Sequence of chain 1.A:
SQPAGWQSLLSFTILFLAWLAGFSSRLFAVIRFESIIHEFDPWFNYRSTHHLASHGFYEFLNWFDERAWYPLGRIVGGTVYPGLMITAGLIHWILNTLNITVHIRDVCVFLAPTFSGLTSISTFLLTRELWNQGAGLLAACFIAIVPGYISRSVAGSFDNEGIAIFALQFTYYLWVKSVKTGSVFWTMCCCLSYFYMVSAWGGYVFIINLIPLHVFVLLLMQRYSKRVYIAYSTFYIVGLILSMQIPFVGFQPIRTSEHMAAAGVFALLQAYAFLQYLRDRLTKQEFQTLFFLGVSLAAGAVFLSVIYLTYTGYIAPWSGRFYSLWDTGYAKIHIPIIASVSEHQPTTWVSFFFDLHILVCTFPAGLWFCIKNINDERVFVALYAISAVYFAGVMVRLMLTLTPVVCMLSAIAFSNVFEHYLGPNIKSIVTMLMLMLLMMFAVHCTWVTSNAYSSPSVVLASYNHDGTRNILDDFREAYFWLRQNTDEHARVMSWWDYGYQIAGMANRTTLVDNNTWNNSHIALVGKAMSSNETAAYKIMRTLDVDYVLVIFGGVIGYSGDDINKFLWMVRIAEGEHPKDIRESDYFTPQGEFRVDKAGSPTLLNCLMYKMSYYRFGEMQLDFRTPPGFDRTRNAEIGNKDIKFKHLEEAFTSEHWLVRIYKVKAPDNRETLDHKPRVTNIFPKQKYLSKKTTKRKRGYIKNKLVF

Binding-site contacts:
Ligand atom C11 contacts residue ARG294 of chain 1.E at 3.5 Å.
Ligand atom C38 contacts residue LEU72 of chain 1.C at 4.0 Å (hydrophobic).
Ligand atom C13 contacts residue ASP168 of chain 1.A at 4.1 Å.
Ligand atom C32 contacts residue VAL75 of chain 1.C at 3.9 Å (hydrophobic).
Ligand atom O22 contacts residue TYR400 of chain 1.E at 2.4 Å (h-bond).
Ligand atom C31 contacts residue EGY1 of chain 1.O at 4.0 Å.
Ligand atom C13 contacts residue EGY1 of chain 1.O at 2.8 Å.
Ligand atom C12 contacts residue ARG294 of chain 1.E at 3.1 Å.
Ligand atom C2D contacts residue LEU160 of chain 1.A at 4.3 Å (hydrophobic).
Ligand atom C33 contacts residue VAL75 of chain 1.C at 3.5 Å (hydrophobic).
Ligand atom C25 contacts residue EGY1 of chain 1.O at 3.9 Å.
Ligand atom C14 contacts residue EGY1 of chain 1.O at 3.3 Å.
Ligand atom C22 contacts residue EGY1 of chain 1.O at 4.2 Å.
Ligand atom C3 contacts residue ILE77 of chain 1.C at 4.2 Å (hydrophobic).
Ligand atom C13 contacts residue SER97 of chain 1.A at 3.9 Å.
Ligand atom C12 contacts residue EGY1 of chain 1.O at 3.6 Å.
Ligand atom C21 contacts residue TYR400 of chain 1.E at 3.4 Å (hydrophobic).
Ligand atom C23 contacts residue TYR400 of chain 1.E at 3.5 Å (hydrophobic).
Ligand atom C27 contacts residue EGY1 of chain 1.O at 4.2 Å.
Ligand atom C15 contacts residue ASP168 of chain 1.A at 3.9 Å.
Ligand atom C37 contacts residue EGY1 of chain 1.X at 4.0 Å.
Ligand atom C32 contacts residue EGY1 of chain 1.O at 4.0 Å.
Ligand atom O32 contacts residue EGY1 of chain 1.O at 4.1 Å.
Ligand atom C39 contacts residue EGY1 of chain 1.X at 4.0 Å.
Ligand atom C31 contacts residue VAL75 of chain 1.C at 4.2 Å (hydrophobic).
Ligand atom C15 contacts residue ARG294 of chain 1.E at 3.9 Å.
Ligand atom C2E contacts residue LEU160 of chain 1.A at 3.9 Å (hydrophobic).
Ligand atom N contacts residue EGY1 of chain 1.O at 3.6 Å (h-bond).
Ligand atom C24 contacts residue TYR400 of chain 1.E at 3.8 Å (hydrophobic).
Ligand atom C14 contacts residue ASP168 of chain 1.A at 3.6 Å.
Ligand atom O32 contacts residue VAL75 of chain 1.C at 4.3 Å.
Ligand atom N contacts residue ARG294 of chain 1.E at 3.6 Å.
Ligand atom C35 contacts residue EGY1 of chain 1.X at 4.0 Å.
Ligand atom C13 contacts residue ARG294 of chain 1.E at 3.4 Å.
Ligand atom C26 contacts residue ILE162 of chain 1.A at 3.7 Å (hydrophobic).
Ligand atom C3A contacts residue VAL68 of chain 1.C at 4.0 Å (hydrophobic).
Ligand atom O13 contacts residue ARG294 of chain 1.E at 4.0 Å.
Ligand atom C2E contacts residue ILE162 of chain 1.A at 4.1 Å (hydrophobic).
Ligand atom C32 contacts residue EGY1 of chain 1.X at 4.3 Å.
Ligand atom C22 contacts residue TYR400 of chain 1.E at 3.7 Å (hydrophobic).

Sequence of chain 1.C:
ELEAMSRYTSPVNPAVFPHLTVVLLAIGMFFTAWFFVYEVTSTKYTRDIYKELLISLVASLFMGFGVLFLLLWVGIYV

This small molecule binds to this protein.
Small molecule (SMILES): CCCCCCCCCCCCCC(=O)O[C@H](COC(=O)CCCCCCCCCC)COP(=O)(O)OCC[N+](C)(C)C

Sequence of chain 1.E:
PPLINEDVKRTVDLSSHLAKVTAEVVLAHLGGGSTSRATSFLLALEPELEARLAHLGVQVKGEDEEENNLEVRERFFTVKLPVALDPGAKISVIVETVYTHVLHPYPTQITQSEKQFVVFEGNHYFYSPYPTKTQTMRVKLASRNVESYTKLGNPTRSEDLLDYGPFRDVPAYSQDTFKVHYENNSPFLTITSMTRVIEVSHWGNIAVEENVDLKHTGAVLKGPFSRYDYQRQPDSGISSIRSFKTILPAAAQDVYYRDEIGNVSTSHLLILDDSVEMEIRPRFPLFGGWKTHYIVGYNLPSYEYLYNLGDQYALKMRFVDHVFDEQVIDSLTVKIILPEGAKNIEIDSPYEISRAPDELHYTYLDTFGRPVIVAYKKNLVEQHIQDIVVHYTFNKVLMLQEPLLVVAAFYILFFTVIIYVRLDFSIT